Sequence of chain 2.A:
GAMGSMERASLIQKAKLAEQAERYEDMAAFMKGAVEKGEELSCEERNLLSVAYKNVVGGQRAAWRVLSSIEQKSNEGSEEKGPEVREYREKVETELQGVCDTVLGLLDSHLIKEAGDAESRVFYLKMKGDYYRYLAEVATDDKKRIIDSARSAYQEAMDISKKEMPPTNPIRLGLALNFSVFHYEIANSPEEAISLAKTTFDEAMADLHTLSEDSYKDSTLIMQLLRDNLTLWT

Sequence of chain 2.B:
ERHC

Binding-site contacts:
Ligand atom C6 contacts residue VAL51 of chain 2.A at 3.9 Å (hydrophobic).
Ligand atom C27 contacts residue PHE124 of chain 2.A at 3.7 Å (hydrophobic).
Ligand atom C18 contacts residue ASP220 of chain 2.A at 3.8 Å.
Ligand atom C20 contacts residue LYS127 of chain 2.A at 3.8 Å.
Ligand atom C48 contacts residue VAL51 of chain 2.A at 3.5 Å (hydrophobic).
Ligand atom O8 contacts residue ASP220 of chain 2.A at 3.7 Å.
Ligand atom O43 contacts residue ASP220 of chain 2.A at 3.4 Å.
Ligand atom C23 contacts residue PHE124 of chain 2.A at 3.8 Å (hydrophobic).
Ligand atom C38 contacts residue PHE124 of chain 2.A at 3.6 Å (hydrophobic).
Ligand atom O24 contacts residue ASP220 of chain 2.A at 3.5 Å.
Ligand atom O16 contacts residue ASP220 of chain 2.A at 2.8 Å (salt-bridge).
Ligand atom C25 contacts residue ILE224 of chain 2.A at 4.0 Å (hydrophobic).
Ligand atom C27 contacts residue LYS127 of chain 2.A at 3.6 Å.
Ligand atom O22 contacts residue ASN47 of chain 2.A at 3.4 Å (h-bond).
Ligand atom C42 contacts residue LYS219 of chain 2.A at 4.1 Å.
Ligand atom O32 contacts residue LYS127 of chain 2.A at 2.7 Å (salt-bridge).
Ligand atom C21 contacts residue ASP220 of chain 2.A at 3.9 Å.
Ligand atom O43 contacts residue LYS219 of chain 2.A at 4.0 Å.
Ligand atom C20 contacts residue CYS11 of chain 2.B at 3.9 Å (hydrophobic).
Ligand atom C38 contacts residue LYS127 of chain 2.A at 3.5 Å.
Ligand atom C25 contacts residue GLY176 of chain 2.A at 4.0 Å.
Ligand atom C7 contacts residue SER50 of chain 2.A at 3.9 Å.
Ligand atom C36 contacts residue LYS219 of chain 2.A at 3.8 Å.
Ligand atom O29 contacts residue ASP220 of chain 2.A at 2.7 Å (salt-bridge).
Ligand atom C14 contacts residue ASN47 of chain 2.A at 3.6 Å.
Ligand atom C18 contacts residue LEU223 of chain 2.A at 3.7 Å (hydrophobic).
Ligand atom C7 contacts residue ASN47 of chain 2.A at 3.6 Å.
Ligand atom C23 contacts residue ILE173 of chain 2.A at 4.1 Å (hydrophobic).
Ligand atom C25 contacts residue PRO172 of chain 2.A at 3.6 Å (hydrophobic).
Ligand atom O13 contacts residue VAL51 of chain 2.A at 3.7 Å.
Ligand atom C11 contacts residue ASP220 of chain 2.A at 3.7 Å.
Ligand atom C7 contacts residue VAL51 of chain 2.A at 3.9 Å (hydrophobic).
Ligand atom C25 contacts residue CYS11 of chain 2.B at 3.9 Å (hydrophobic).
Ligand atom C23 contacts residue ASN47 of chain 2.A at 3.7 Å.
Ligand atom C26 contacts residue LYS127 of chain 2.A at 4.0 Å.
Ligand atom O16 contacts residue PRO172 of chain 2.A at 3.8 Å.
Ligand atom C18 contacts residue ILE224 of chain 2.A at 4.0 Å (hydrophobic).
Ligand atom C9 contacts residue ASP220 of chain 2.A at 3.7 Å.
Ligand atom C48 contacts residue LEU48 of chain 2.A at 4.1 Å (hydrophobic).
Ligand atom C38 contacts residue MET128 of chain 2.A at 3.6 Å (hydrophobic).

The small molecule below binds the protein below.
Small molecule (SMILES): C=CC(C)(C)OC[C@H]1O[C@H](O[C@@H]2C3=C([C@H](C)COC(C)=O)C[C@H](O)[C@]3(C)/C=C3/[C@@H](COC)CC[C@H]3[C@@H](C)[C@H]2O)[C@H](O)[C@@H](OC(C)=O)[C@@H]1O